Binding-site contacts:
Ligand atom C12 contacts residue C151 of chain 11.D at 3.4 Å.
Ligand atom C11 contacts residue C151 of chain 11.D at 3.5 Å.
Ligand atom C10 contacts residue C151 of chain 11.D at 3.4 Å.
Ligand atom S1 contacts residue LYS215 of chain 11.A at 4.1 Å.
Ligand atom C13 contacts residue C151 of chain 11.D at 4.5 Å.
Ligand atom C6 contacts residue C151 of chain 11.D at 4.2 Å.
Ligand atom C1 contacts residue TRP374 of chain 11.A at 3.6 Å (hydrophobic).
Ligand atom C16 contacts residue ASP229 of chain 11.A at 4.3 Å.
Ligand atom S1 contacts residue ARG224 of chain 11.A at 4.3 Å.
Ligand atom C7 contacts residue C151 of chain 11.D at 3.4 Å.
Ligand atom C9 contacts residue C151 of chain 11.D at 3.4 Å.
Ligand atom C3 contacts residue TRP374 of chain 11.A at 4.3 Å (hydrophobic).
Ligand atom O1S contacts residue TRP374 of chain 11.A at 4.3 Å.
Ligand atom O1S contacts residue LYS215 of chain 11.A at 2.7 Å (salt-bridge).
Ligand atom O2S contacts residue ARG224 of chain 11.A at 4.5 Å.
Ligand atom O1S contacts residue GLY222 of chain 11.A at 2.3 Å (h-bond).
Ligand atom O3S contacts residue PHE223 of chain 11.A at 3.9 Å.
Ligand atom O3S contacts residue TRP374 of chain 11.A at 3.3 Å.
Ligand atom O2S contacts residue GLY222 of chain 11.A at 3.3 Å (h-bond).
Ligand atom S1 contacts residue TRP374 of chain 11.A at 4.0 Å.
Ligand atom C2 contacts residue TRP374 of chain 11.A at 4.1 Å (hydrophobic).
Ligand atom S1 contacts residue GLY222 of chain 11.A at 3.0 Å (h-bond).
Ligand atom C5 contacts residue C151 of chain 11.D at 4.0 Å.
Ligand atom O1S contacts residue PHE223 of chain 11.A at 4.5 Å.
Ligand atom C8 contacts residue C151 of chain 11.D at 3.7 Å.
Ligand atom O3S contacts residue ARG224 of chain 11.A at 2.9 Å (salt-bridge).
Ligand atom O3S contacts residue GLY222 of chain 11.A at 2.9 Å (h-bond).

Sequence of chain 11.A:
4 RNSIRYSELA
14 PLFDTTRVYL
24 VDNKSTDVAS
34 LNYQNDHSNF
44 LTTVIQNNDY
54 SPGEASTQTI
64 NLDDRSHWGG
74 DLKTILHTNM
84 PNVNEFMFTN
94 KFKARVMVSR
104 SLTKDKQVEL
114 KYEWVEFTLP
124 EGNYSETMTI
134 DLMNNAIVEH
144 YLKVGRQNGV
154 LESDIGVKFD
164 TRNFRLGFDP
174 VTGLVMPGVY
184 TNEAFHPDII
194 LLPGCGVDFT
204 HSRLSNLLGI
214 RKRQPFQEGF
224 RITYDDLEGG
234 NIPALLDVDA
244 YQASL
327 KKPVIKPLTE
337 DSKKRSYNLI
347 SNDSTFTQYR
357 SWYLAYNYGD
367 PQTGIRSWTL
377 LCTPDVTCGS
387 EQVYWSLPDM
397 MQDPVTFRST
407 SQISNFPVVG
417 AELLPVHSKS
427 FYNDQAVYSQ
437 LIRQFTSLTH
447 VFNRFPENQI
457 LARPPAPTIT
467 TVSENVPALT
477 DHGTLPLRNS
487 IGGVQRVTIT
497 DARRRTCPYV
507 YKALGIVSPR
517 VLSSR

The small molecule below binds the protein below.
Small molecule (SMILES): CCCCCCCCCCCC[N+](C)(C)CCCS(=O)(=O)O